Sequence of chain 1.A:
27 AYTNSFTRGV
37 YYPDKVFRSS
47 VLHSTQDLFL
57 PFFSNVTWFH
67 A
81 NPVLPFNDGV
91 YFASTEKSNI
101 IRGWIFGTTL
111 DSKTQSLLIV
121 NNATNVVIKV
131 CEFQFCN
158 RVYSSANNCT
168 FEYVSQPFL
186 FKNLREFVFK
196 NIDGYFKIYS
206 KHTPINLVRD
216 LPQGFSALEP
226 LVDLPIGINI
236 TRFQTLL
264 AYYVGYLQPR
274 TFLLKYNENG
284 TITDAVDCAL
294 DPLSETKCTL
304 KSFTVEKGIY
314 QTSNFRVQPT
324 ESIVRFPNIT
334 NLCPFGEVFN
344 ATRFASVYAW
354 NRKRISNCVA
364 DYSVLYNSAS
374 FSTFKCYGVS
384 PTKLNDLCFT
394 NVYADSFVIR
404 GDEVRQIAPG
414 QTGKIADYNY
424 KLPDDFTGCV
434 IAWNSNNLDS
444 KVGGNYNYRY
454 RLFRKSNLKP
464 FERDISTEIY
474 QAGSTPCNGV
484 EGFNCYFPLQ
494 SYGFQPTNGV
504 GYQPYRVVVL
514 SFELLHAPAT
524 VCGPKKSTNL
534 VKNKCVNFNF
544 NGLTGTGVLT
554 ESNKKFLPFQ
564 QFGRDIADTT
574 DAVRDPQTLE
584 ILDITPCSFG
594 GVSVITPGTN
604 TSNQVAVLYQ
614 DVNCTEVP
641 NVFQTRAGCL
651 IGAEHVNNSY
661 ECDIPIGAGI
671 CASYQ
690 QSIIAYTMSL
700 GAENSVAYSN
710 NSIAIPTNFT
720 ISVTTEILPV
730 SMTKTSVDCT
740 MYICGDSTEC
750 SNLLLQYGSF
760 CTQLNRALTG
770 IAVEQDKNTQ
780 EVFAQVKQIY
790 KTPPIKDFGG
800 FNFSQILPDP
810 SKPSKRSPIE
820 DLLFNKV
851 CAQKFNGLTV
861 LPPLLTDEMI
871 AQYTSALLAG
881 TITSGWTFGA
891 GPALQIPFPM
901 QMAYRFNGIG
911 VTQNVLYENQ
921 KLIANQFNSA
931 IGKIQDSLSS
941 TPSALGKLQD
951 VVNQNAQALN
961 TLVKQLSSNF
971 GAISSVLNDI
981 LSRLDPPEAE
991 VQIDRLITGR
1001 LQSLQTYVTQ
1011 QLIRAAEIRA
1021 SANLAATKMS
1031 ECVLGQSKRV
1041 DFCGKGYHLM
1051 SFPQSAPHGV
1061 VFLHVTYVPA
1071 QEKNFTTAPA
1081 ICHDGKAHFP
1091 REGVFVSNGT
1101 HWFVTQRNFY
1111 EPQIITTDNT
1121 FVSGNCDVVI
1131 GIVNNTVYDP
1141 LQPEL

Binding-site contacts:
Ligand atom C4 contacts residue ASN282 of chain 1.F at 4.3 Å.
Ligand atom C1 contacts residue ASN282 of chain 1.F at 1.6 Å.
Ligand atom O5 contacts residue ASN282 of chain 1.F at 2.4 Å (h-bond).
Ligand atom C2 contacts residue ASN282 of chain 1.F at 2.6 Å.
Ligand atom O6 contacts residue LYS558 of chain 1.A at 4.1 Å.
Ligand atom C8 contacts residue ASN280 of chain 1.F at 4.2 Å.
Ligand atom C7 contacts residue ASN280 of chain 1.F at 4.4 Å.
Ligand atom C7 contacts residue GLU281 of chain 1.F at 3.8 Å.
Ligand atom C7 contacts residue ASN282 of chain 1.F at 3.9 Å.
Ligand atom N2 contacts residue GLU281 of chain 1.F at 3.4 Å (salt-bridge).
Ligand atom N2 contacts residue ASN282 of chain 1.F at 3.1 Å (h-bond).
Ligand atom C5 contacts residue ASN282 of chain 1.F at 3.7 Å.
Ligand atom C3 contacts residue ASN282 of chain 1.F at 3.9 Å.
Ligand atom C8 contacts residue GLU281 of chain 1.F at 3.3 Å.
Ligand atom O7 contacts residue ASN282 of chain 1.F at 4.2 Å.

A small-molecule ligand and the protein it binds are described below.
Small molecule (SMILES): CC(=O)N[C@@H]1[C@@H](O)[C@H](O)[C@@H](CO)O[C@H]1O

Sequence of chain 1.F:
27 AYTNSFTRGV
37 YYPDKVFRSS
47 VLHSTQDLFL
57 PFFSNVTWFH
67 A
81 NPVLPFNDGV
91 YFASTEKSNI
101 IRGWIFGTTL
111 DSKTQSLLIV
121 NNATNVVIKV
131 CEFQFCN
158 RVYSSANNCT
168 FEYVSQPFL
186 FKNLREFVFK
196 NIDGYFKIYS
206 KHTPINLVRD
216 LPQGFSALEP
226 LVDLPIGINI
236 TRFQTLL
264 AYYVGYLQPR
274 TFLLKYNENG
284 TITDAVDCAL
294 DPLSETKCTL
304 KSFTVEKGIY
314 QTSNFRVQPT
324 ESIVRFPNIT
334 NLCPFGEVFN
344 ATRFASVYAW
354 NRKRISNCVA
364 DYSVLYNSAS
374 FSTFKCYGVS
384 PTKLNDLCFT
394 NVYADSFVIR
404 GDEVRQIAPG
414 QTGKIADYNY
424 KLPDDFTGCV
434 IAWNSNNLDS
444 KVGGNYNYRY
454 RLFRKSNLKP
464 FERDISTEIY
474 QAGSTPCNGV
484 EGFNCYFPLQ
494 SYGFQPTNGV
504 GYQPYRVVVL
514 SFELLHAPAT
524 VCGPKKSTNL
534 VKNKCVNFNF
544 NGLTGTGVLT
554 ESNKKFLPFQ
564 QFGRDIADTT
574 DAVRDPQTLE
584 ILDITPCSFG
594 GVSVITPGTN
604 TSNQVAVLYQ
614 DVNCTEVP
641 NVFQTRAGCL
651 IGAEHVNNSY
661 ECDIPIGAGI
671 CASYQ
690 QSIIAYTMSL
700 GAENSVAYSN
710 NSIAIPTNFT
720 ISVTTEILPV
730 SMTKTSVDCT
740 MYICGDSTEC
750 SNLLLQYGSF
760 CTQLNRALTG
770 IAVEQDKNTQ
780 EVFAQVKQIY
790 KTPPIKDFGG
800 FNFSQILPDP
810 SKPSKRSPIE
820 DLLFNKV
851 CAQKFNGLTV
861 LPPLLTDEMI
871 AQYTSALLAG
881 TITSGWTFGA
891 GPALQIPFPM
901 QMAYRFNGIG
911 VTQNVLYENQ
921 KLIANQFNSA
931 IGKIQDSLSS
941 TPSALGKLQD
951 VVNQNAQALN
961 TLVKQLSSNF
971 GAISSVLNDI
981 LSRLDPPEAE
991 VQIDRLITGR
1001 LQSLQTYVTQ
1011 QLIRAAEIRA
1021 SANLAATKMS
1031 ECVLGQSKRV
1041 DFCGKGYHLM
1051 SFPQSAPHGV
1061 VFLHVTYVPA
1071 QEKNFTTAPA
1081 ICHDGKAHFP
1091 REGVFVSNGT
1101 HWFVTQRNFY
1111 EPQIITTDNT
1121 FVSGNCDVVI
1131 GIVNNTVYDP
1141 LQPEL